Binding-site contacts:
Ligand atom C16 contacts residue THR304 of chain 1.A at 3.4 Å.
Ligand atom C28 contacts residue TYR46 of chain 1.A at 2.7 Å (hydrophobic).
Ligand atom O3' contacts residue SER130 of chain 1.A at 3.5 Å.
Ligand atom C29 contacts residue ILE367 of chain 1.A at 3.3 Å (hydrophobic).
Ligand atom C19 contacts residue VAL323 of chain 1.A at 3.7 Å (hydrophobic).
Ligand atom O3' contacts residue HIS363 of chain 1.A at 2.7 Å (h-bond).
Ligand atom C29 contacts residue TYR46 of chain 1.A at 3.6 Å (hydrophobic).
Ligand atom O1' contacts residue GLY30 of chain 1.A at 3.6 Å.
Ligand atom O1' contacts residue SER130 of chain 1.A at 2.6 Å.
Ligand atom C27 contacts residue PHE31 of chain 1.A at 3.5 Å (hydrophobic).
Ligand atom C2' contacts residue SER130 of chain 1.A at 3.6 Å.
Ligand atom O5' contacts residue VAL364 of chain 1.A at 3.6 Å.
Ligand atom C26 contacts residue PHE31 of chain 1.A at 2.9 Å (hydrophobic).
Ligand atom C17 contacts residue VAL324 of chain 1.A at 3.9 Å (hydrophobic).
Ligand atom C22 contacts residue ALA188 of chain 1.A at 4.0 Å (hydrophobic).
Ligand atom O4' contacts residue LEU32 of chain 1.A at 3.7 Å.
Ligand atom C18 contacts residue LEU256 of chain 1.A at 3.8 Å (hydrophobic).
Ligand atom C1' contacts residue MET131 of chain 1.A at 3.3 Å (hydrophobic).
Ligand atom C28 contacts residue GLY30 of chain 1.A at 3.6 Å.
Ligand atom C6' contacts residue LEU32 of chain 1.A at 3.7 Å (hydrophobic).
Ligand atom O2' contacts residue MET131 of chain 1.A at 3.2 Å (h-bond).
Ligand atom O1' contacts residue MET131 of chain 1.A at 2.8 Å (h-bond).
Ligand atom O6' contacts residue LEU32 of chain 1.A at 3.8 Å.
Ligand atom C1' contacts residue SER130 of chain 1.A at 2.3 Å.
Ligand atom C27 contacts residue TYR46 of chain 1.A at 3.7 Å (hydrophobic).
Ligand atom C14 contacts residue LEU301 of chain 1.A at 3.8 Å (hydrophobic).
Ligand atom C28 contacts residue PHE31 of chain 1.A at 3.1 Å (hydrophobic).
Ligand atom C28 contacts residue HIS129 of chain 1.A at 3.9 Å.
Ligand atom O1' contacts residue PHE31 of chain 1.A at 3.0 Å (h-bond).
Ligand atom C21 contacts residue ALA188 of chain 1.A at 3.9 Å (hydrophobic).
Ligand atom C1' contacts residue HIS363 of chain 1.A at 3.9 Å.
Ligand atom C3' contacts residue HIS363 of chain 1.A at 3.4 Å.
Ligand atom O2' contacts residue HIS363 of chain 1.A at 3.1 Å (h-bond).
Ligand atom C24 contacts residue PHE31 of chain 1.A at 3.8 Å (hydrophobic).
Ligand atom O4' contacts residue PHE31 of chain 1.A at 3.9 Å.
Ligand atom O2' contacts residue SER130 of chain 1.A at 1.4 Å.
Ligand atom C29 contacts residue HIS129 of chain 1.A at 3.3 Å.
Ligand atom C21 contacts residue VAL323 of chain 1.A at 3.9 Å (hydrophobic).
Ligand atom O5' contacts residue HIS363 of chain 1.A at 3.7 Å.
Ligand atom O6' contacts residue TYR43 of chain 1.A at 3.1 Å (h-bond).

Sequence of chain 1.A:
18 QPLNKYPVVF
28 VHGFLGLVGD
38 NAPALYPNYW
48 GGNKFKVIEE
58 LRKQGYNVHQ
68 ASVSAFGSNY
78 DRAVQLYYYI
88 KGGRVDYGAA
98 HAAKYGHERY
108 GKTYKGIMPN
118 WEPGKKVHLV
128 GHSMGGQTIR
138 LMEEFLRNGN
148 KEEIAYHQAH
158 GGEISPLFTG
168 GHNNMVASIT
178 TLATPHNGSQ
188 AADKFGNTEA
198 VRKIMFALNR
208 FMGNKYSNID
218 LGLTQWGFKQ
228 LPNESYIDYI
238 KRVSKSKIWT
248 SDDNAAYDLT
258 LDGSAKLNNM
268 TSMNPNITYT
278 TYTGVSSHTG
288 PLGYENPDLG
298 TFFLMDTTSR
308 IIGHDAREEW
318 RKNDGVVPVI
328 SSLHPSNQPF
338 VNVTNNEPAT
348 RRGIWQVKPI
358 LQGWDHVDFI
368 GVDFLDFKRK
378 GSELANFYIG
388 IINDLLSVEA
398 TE

The small molecule below binds the protein below.
Small molecule (SMILES): CCCCCCCCCCC[C@@H](C[C@H](O)[C@H](CCCCCC)C(=O)O)OC(=O)[C@H](CC(C)C)NC=O